Sequence of chain 1.C:
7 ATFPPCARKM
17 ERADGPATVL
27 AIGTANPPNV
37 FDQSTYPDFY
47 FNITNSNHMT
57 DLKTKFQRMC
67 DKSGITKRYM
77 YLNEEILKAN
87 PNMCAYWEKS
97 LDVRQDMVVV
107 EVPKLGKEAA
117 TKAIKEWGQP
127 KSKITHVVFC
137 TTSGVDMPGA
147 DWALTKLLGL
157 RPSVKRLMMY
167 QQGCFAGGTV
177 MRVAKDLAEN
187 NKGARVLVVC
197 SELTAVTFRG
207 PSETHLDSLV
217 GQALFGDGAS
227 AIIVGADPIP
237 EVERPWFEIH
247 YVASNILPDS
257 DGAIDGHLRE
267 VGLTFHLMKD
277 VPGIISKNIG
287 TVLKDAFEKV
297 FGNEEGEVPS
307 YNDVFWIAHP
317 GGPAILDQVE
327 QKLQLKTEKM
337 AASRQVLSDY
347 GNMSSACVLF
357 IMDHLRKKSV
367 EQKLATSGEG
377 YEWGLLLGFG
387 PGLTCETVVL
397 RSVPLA

This protein binds this small molecule.
Small molecule (SMILES): O=C1C[C@@H](c2ccc(O)cc2)Oc2cc(O)cc(O)c21

Binding-site contacts:
Ligand atom O5 contacts residue ASP261 of chain 1.C at 3.9 Å.
Ligand atom C14 contacts residue GLU198 of chain 1.C at 3.9 Å.
Ligand atom O5 contacts residue GLY262 of chain 1.C at 3.7 Å.
Ligand atom C12 contacts residue GLY222 of chain 1.C at 3.7 Å.
Ligand atom O3 contacts residue GLU198 of chain 1.C at 3.5 Å.
Ligand atom O4 contacts residue PRO387 of chain 1.C at 3.0 Å.
Ligand atom O5 contacts residue THR270 of chain 1.C at 3.9 Å.
Ligand atom C8 contacts residue THR203 of chain 1.C at 3.2 Å.
Ligand atom O3 contacts residue THR200 of chain 1.C at 3.1 Å (h-bond).
Ligand atom O3 contacts residue LEU199 of chain 1.C at 3.3 Å.
Ligand atom C12 contacts residue PHE221 of chain 1.C at 3.8 Å (hydrophobic).
Ligand atom O3 contacts residue GLY222 of chain 1.C at 2.7 Å (h-bond).
Ligand atom C7 contacts residue LEU269 of chain 1.C at 3.7 Å (hydrophobic).
Ligand atom C1 contacts residue GLY169 of chain 1.C at 3.8 Å.
Ligand atom C2 contacts residue GLY169 of chain 1.C at 3.9 Å.
Ligand atom O2 contacts residue THR203 of chain 1.C at 3.8 Å.
Ligand atom C13 contacts residue GLY222 of chain 1.C at 3.6 Å.
Ligand atom O2 contacts residue LEU269 of chain 1.C at 3.7 Å.
Ligand atom O4 contacts residue COA1 of chain 1.I at 3.7 Å.
Ligand atom O4 contacts residue GLY169 of chain 1.C at 3.6 Å.
Ligand atom O3 contacts residue ASP223 of chain 1.C at 3.5 Å (salt-bridge).
Ligand atom O4 contacts residue CYS170 of chain 1.C at 3.0 Å (h-bond).
Ligand atom C8 contacts residue LEU269 of chain 1.C at 3.6 Å (hydrophobic).
Ligand atom C1 contacts residue CYS170 of chain 1.C at 3.2 Å (hydrophobic).
Ligand atom C14 contacts residue SER139 of chain 1.C at 3.4 Å.
Ligand atom O5 contacts residue PHE271 of chain 1.C at 3.2 Å.
Ligand atom C4 contacts residue PHE271 of chain 1.C at 3.6 Å (hydrophobic).
Ligand atom C14 contacts residue LEU199 of chain 1.C at 3.2 Å (hydrophobic).
Ligand atom O1 contacts residue SER350 of chain 1.C at 3.8 Å.
Ligand atom C13 contacts residue GLU198 of chain 1.C at 3.8 Å.
Ligand atom C12 contacts residue THR200 of chain 1.C at 3.8 Å.
Ligand atom C15 contacts residue SER139 of chain 1.C at 3.7 Å.
Ligand atom C14 contacts residue THR200 of chain 1.C at 3.7 Å.
Ligand atom C11 contacts residue PHE221 of chain 1.C at 3.6 Å (hydrophobic).
Ligand atom C13 contacts residue THR200 of chain 1.C at 3.5 Å.
Ligand atom C13 contacts residue LEU199 of chain 1.C at 3.8 Å (hydrophobic).
Ligand atom C3 contacts residue MET143 of chain 1.B at 3.9 Å (hydrophobic).
Ligand atom C2 contacts residue CYS170 of chain 1.C at 3.7 Å (hydrophobic).
Ligand atom O2 contacts residue PHE271 of chain 1.C at 3.5 Å.
Ligand atom C11 contacts residue SER350 of chain 1.C at 3.7 Å.

Sequence of chain 1.B:
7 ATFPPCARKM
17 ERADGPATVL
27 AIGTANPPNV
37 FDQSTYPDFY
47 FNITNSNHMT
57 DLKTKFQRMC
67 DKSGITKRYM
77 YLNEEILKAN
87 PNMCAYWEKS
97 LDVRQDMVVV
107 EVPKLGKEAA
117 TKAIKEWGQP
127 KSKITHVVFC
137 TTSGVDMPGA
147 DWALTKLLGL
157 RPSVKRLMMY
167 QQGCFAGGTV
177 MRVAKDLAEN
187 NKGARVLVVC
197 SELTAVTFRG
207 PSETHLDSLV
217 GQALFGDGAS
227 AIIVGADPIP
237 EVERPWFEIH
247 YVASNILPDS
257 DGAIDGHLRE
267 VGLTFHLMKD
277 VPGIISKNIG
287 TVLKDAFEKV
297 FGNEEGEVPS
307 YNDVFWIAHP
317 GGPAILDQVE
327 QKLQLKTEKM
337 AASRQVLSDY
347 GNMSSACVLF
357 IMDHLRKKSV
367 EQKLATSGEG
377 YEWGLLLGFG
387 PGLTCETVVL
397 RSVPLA